Binding-site contacts:
Ligand atom C5 contacts residue ASN1149 of chain 1.A at 3.6 Å.
Ligand atom C7 contacts residue ASN1149 of chain 1.A at 3.1 Å.
Ligand atom C1 contacts residue ASN1149 of chain 1.A at 1.4 Å.
Ligand atom C4 contacts residue LYS1163 of chain 1.A at 3.9 Å.
Ligand atom O7 contacts residue ASN1149 of chain 1.A at 4.2 Å.
Ligand atom C4 contacts residue ASN1149 of chain 1.A at 4.2 Å.
Ligand atom C1 contacts residue LYS1163 of chain 1.A at 3.6 Å.
Ligand atom C3 contacts residue ASN1164 of chain 1.A at 3.6 Å.
Ligand atom O3 contacts residue LYS1163 of chain 1.A at 3.3 Å (salt-bridge).
Ligand atom N2 contacts residue ASN1149 of chain 1.A at 2.5 Å (h-bond).
Ligand atom C5 contacts residue LYS1163 of chain 1.A at 3.4 Å.
Ligand atom C1 contacts residue GLN1161 of chain 1.A at 3.7 Å.
Ligand atom O5 contacts residue GLN1161 of chain 1.A at 4.1 Å.
Ligand atom C7 contacts residue LYS1163 of chain 1.A at 3.7 Å.
Ligand atom C3 contacts residue ASN1149 of chain 1.A at 3.8 Å.
Ligand atom C6 contacts residue ASN1164 of chain 1.A at 4.0 Å.
Ligand atom O4 contacts residue ASN1164 of chain 1.A at 2.7 Å (h-bond).
Ligand atom C7 contacts residue GLN1161 of chain 1.A at 3.9 Å.
Ligand atom O7 contacts residue LYS1162 of chain 1.A at 3.2 Å.
Ligand atom O5 contacts residue LYS1163 of chain 1.A at 3.6 Å.
Ligand atom C2 contacts residue ASN1149 of chain 1.A at 2.5 Å.
Ligand atom C2 contacts residue GLN1161 of chain 1.A at 3.5 Å.
Ligand atom C8 contacts residue ASN1149 of chain 1.A at 3.1 Å.
Ligand atom C5 contacts residue ASN1164 of chain 1.A at 3.7 Å.
Ligand atom C6 contacts residue LYS1163 of chain 1.A at 3.5 Å.
Ligand atom C8 contacts residue THR1144 of chain 1.A at 4.1 Å.
Ligand atom C8 contacts residue ILE1188 of chain 1.A at 4.3 Å (hydrophobic).
Ligand atom C8 contacts residue LYS1162 of chain 1.A at 4.3 Å.
Ligand atom O6 contacts residue LYS1163 of chain 1.A at 3.8 Å.
Ligand atom N2 contacts residue LYS1163 of chain 1.A at 4.3 Å.
Ligand atom N2 contacts residue GLN1161 of chain 1.A at 3.9 Å.
Ligand atom O5 contacts residue ASN1149 of chain 1.A at 2.3 Å (h-bond).
Ligand atom C3 contacts residue LYS1163 of chain 1.A at 4.2 Å.
Ligand atom C8 contacts residue SER1146 of chain 1.A at 4.3 Å.
Ligand atom C7 contacts residue LYS1162 of chain 1.A at 3.8 Å.
Ligand atom O7 contacts residue LYS1163 of chain 1.A at 2.6 Å (salt-bridge).
Ligand atom C2 contacts residue LYS1163 of chain 1.A at 4.0 Å.
Ligand atom C8 contacts residue LYS1163 of chain 1.A at 3.7 Å.
Ligand atom O7 contacts residue GLN1161 of chain 1.A at 4.0 Å.
Ligand atom C4 contacts residue ASN1164 of chain 1.A at 3.7 Å.

A small-molecule ligand and the protein it binds are described below.
Small molecule (SMILES): CC(=O)N[C@H]1[C@H](O[C@H]2[C@H](O)[C@@H](NC(C)=O)CO[C@@H]2CO)O[C@H](CO)[C@@H](O)[C@@H]1O

Sequence of chain 1.A:
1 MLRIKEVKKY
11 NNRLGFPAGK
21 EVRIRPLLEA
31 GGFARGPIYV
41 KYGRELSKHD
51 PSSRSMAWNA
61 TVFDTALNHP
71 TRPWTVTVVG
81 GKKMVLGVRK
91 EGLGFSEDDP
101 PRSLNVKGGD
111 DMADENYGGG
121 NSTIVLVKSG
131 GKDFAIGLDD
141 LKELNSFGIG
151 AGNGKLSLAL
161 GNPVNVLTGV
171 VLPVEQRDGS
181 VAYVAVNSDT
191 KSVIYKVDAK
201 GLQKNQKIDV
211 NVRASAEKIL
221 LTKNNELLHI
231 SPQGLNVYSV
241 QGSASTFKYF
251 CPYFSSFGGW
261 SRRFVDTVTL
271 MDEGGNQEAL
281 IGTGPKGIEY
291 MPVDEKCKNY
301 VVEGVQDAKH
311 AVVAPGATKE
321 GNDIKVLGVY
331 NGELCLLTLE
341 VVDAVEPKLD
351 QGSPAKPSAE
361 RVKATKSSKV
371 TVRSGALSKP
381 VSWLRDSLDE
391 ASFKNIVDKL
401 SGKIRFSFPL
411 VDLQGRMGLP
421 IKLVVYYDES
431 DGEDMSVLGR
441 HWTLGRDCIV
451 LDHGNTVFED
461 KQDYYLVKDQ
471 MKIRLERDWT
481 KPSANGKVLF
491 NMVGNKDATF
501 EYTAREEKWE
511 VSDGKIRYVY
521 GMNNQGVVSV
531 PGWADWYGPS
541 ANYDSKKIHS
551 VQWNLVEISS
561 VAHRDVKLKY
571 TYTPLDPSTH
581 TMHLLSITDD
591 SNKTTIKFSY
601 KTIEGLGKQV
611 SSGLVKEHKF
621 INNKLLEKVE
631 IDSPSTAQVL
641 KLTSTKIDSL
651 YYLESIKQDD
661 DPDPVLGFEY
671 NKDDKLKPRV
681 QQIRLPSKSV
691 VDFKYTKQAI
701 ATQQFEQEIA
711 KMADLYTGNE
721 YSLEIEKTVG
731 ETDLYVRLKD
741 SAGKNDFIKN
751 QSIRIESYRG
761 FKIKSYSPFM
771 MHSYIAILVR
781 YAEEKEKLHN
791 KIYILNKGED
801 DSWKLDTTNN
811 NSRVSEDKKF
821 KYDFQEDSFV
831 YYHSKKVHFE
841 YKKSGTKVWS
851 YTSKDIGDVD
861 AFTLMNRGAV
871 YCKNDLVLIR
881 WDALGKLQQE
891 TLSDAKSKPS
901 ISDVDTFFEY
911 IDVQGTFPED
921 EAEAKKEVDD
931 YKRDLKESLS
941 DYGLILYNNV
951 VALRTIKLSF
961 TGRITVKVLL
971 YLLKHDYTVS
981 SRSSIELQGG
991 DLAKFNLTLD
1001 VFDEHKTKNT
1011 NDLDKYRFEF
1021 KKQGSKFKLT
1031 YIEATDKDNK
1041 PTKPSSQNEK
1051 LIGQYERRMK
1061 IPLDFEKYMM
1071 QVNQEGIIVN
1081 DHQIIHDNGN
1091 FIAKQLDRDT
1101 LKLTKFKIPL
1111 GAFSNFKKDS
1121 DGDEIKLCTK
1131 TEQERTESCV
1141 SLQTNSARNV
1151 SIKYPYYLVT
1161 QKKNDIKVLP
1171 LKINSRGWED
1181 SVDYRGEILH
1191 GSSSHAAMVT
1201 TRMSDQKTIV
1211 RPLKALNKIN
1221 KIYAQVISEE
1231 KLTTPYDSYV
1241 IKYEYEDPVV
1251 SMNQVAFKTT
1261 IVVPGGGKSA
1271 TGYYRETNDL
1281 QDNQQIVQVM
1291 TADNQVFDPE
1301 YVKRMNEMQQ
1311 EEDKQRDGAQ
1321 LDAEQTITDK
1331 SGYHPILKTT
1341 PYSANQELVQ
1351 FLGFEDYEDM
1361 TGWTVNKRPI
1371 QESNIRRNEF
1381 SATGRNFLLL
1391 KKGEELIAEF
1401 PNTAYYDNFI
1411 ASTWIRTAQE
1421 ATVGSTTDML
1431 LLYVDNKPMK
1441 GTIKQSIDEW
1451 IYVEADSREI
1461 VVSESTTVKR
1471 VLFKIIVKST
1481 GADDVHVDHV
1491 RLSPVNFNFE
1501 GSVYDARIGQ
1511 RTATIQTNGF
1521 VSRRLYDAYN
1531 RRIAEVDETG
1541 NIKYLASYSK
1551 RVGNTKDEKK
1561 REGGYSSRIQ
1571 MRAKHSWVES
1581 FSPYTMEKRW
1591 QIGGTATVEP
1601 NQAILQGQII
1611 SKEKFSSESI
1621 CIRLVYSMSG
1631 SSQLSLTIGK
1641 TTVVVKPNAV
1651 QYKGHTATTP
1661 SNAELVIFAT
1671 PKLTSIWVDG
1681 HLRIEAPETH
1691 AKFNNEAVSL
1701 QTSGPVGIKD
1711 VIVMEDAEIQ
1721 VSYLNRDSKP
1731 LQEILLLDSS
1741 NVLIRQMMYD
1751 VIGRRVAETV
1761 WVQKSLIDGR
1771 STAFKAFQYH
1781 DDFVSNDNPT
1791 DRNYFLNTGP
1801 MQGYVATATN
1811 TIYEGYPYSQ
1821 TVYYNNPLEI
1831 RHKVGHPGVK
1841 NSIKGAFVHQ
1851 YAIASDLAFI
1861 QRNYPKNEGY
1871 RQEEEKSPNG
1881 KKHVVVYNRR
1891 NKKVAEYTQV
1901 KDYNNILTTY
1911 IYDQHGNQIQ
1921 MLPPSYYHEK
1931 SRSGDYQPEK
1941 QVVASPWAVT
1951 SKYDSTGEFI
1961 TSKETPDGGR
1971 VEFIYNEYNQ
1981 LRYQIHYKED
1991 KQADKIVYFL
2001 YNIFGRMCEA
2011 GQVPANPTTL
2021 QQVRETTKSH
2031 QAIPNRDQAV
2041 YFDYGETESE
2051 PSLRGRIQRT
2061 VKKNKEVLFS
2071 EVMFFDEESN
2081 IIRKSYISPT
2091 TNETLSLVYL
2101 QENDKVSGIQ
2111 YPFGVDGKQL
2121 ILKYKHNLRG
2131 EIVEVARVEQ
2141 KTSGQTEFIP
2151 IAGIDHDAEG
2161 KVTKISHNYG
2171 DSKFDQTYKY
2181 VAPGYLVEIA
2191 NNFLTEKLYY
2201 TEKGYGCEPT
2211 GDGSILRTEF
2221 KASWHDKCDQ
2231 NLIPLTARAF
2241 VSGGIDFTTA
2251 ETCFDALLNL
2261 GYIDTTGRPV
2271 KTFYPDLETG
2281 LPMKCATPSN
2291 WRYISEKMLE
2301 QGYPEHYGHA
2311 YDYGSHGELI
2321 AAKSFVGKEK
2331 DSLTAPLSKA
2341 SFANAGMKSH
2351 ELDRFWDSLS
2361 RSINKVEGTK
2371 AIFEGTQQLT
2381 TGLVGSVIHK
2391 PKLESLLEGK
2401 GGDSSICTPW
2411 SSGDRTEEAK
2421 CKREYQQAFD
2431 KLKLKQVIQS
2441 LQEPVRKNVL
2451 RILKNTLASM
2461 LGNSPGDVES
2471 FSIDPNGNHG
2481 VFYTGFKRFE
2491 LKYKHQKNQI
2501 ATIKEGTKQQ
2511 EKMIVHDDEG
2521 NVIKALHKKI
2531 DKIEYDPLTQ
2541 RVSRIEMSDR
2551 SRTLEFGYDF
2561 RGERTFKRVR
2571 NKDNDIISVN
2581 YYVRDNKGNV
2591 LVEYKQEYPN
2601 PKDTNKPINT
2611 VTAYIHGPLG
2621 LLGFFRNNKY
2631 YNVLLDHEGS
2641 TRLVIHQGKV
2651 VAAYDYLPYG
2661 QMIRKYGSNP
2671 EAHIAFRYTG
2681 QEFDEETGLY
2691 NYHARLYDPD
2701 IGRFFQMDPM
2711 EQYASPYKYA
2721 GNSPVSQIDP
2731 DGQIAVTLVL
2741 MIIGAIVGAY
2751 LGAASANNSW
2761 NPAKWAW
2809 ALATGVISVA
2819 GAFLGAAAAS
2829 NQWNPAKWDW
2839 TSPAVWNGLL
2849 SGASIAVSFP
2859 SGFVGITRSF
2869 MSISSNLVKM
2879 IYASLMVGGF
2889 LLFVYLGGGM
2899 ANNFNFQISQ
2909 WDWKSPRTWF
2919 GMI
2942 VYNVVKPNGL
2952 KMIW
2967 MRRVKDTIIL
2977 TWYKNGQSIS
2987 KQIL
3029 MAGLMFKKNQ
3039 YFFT